Sequence of chain 1.C:
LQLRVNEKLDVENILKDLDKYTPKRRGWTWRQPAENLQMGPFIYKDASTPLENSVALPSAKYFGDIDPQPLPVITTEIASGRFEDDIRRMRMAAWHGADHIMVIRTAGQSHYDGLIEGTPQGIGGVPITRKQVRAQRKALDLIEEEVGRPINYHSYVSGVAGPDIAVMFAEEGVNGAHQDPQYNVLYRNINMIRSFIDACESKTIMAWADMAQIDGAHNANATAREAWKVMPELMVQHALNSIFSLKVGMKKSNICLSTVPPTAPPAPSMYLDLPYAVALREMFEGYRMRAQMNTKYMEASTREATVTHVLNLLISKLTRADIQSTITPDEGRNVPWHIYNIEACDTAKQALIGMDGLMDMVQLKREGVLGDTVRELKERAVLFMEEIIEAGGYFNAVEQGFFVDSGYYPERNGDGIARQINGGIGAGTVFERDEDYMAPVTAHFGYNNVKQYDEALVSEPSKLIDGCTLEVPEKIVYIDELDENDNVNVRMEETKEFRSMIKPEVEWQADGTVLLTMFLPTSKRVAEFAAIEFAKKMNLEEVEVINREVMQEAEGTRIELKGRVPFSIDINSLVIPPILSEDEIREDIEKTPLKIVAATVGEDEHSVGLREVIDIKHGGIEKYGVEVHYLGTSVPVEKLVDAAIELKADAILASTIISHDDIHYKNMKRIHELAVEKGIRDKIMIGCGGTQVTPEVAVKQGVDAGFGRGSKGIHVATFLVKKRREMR

Sequence of chain 1.G:
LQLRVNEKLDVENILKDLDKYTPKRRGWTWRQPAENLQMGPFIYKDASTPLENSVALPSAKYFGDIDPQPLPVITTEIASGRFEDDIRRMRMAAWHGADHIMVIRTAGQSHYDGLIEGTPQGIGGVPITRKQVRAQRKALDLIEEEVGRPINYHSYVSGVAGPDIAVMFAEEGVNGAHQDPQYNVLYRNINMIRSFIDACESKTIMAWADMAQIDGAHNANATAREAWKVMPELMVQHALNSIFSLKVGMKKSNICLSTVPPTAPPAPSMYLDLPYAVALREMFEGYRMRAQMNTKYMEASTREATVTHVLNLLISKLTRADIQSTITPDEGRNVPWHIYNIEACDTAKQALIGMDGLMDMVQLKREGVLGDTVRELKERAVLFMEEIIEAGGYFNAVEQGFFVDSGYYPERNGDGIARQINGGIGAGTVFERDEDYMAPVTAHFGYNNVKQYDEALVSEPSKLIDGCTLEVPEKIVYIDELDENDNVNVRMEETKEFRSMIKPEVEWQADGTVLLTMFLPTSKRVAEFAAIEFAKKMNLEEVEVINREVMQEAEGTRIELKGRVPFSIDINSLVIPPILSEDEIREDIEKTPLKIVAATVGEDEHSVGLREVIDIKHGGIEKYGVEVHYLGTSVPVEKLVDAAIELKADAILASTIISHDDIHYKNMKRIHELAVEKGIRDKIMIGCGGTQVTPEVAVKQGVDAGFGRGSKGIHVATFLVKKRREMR

Binding-site contacts:
Ligand atom C6 contacts residue LEU486 of chain 1.C at 3.8 Å (hydrophobic).
Ligand atom C3' contacts residue B121 of chain 1.R at 4.0 Å.
Ligand atom N1 contacts residue B121 of chain 1.R at 3.5 Å (h-bond).
Ligand atom C2' contacts residue ASP487 of chain 1.C at 4.4 Å.
Ligand atom C8 contacts residue B121 of chain 1.R at 3.5 Å.
Ligand atom N3 contacts residue B121 of chain 1.R at 3.5 Å.
Ligand atom C2' contacts residue B121 of chain 1.R at 4.5 Å.
Ligand atom C6 contacts residue B121 of chain 1.R at 3.6 Å.
Ligand atom C4 contacts residue B121 of chain 1.R at 3.2 Å.
Ligand atom N3 contacts residue ASP487 of chain 1.C at 3.9 Å.
Ligand atom N1 contacts residue LEU486 of chain 1.C at 3.5 Å (h-bond).
Ligand atom C1' contacts residue B121 of chain 1.R at 4.0 Å.
Ligand atom N9 contacts residue LEU486 of chain 1.C at 4.1 Å.
Ligand atom C2 contacts residue LEU486 of chain 1.C at 3.2 Å (hydrophobic).
Ligand atom C5 contacts residue B121 of chain 1.R at 3.3 Å.
Ligand atom C3' contacts residue ASP487 of chain 1.C at 3.6 Å.
Ligand atom C2 contacts residue B121 of chain 1.R at 3.7 Å.
Ligand atom N6 contacts residue B121 of chain 1.R at 4.2 Å.
Ligand atom C4' contacts residue ASP487 of chain 1.C at 4.0 Å.
Ligand atom O4' contacts residue ASP487 of chain 1.C at 4.2 Å.
Ligand atom N9 contacts residue B121 of chain 1.R at 3.3 Å (h-bond).
Ligand atom O4' contacts residue B121 of chain 1.R at 3.2 Å (h-bond).
Ligand atom O2' contacts residue LEU486 of chain 1.C at 4.5 Å.
Ligand atom N3 contacts residue LEU486 of chain 1.C at 3.1 Å (h-bond).
Ligand atom O2' contacts residue GLU121 of chain 1.C at 4.2 Å.
Ligand atom O3' contacts residue B121 of chain 1.R at 3.7 Å.
Ligand atom O3' contacts residue ASP487 of chain 1.C at 3.6 Å.
Ligand atom C5' contacts residue B121 of chain 1.R at 2.1 Å.
Ligand atom N7 contacts residue B121 of chain 1.R at 3.5 Å (h-bond).
Ligand atom C8 contacts residue LEU486 of chain 1.C at 3.7 Å (hydrophobic).
Ligand atom N7 contacts residue LEU486 of chain 1.C at 3.7 Å.
Ligand atom C5 contacts residue LEU486 of chain 1.C at 3.7 Å (hydrophobic).
Ligand atom O3' contacts residue ASP490 of chain 1.C at 4.0 Å.
Ligand atom C5' contacts residue HIS615 of chain 1.G at 4.5 Å.
Ligand atom C4 contacts residue LEU486 of chain 1.C at 3.4 Å (hydrophobic).
Ligand atom O3' contacts residue PRO124 of chain 1.C at 3.8 Å.
Ligand atom C4' contacts residue B121 of chain 1.R at 2.8 Å.

This small molecule binds to this protein.
Small molecule (SMILES): C[C@H]1O[C@@H](n2cnc3c(N)ncnc32)[C@H](O)[C@@H]1O